Binding-site contacts:
Ligand atom CG contacts residue GLN1074 of chain 5.E at 3.5 Å.
Ligand atom NH2 contacts residue ASP1073 of chain 5.E at 3.0 Å (salt-bridge).
Ligand atom CD contacts residue ASN1069 of chain 5.E at 3.7 Å.
Ligand atom N contacts residue ASN1069 of chain 5.E at 3.0 Å (h-bond).
Ligand atom CD1 contacts residue ARG1049 of chain 5.E at 3.0 Å.
Ligand atom O contacts residue THR1065 of chain 5.E at 3.5 Å (h-bond).
Ligand atom CG2 contacts residue PHE1068 of chain 5.E at 3.6 Å (hydrophobic).
Ligand atom CG contacts residue LYS431 of chain 5.HD at 3.6 Å.
Ligand atom CE2 contacts residue GLN1074 of chain 5.E at 3.2 Å.
Ligand atom O contacts residue ASN1069 of chain 5.E at 3.0 Å (h-bond).
Ligand atom C contacts residue THR1065 of chain 5.E at 2.9 Å.
Ligand atom CD1 contacts residue THR1065 of chain 5.E at 2.6 Å.
Ligand atom NE contacts residue GLN1074 of chain 5.E at 3.6 Å (h-bond).
Ligand atom CG1 contacts residue PHE1068 of chain 5.E at 3.6 Å (hydrophobic).
Ligand atom CA contacts residue ASN1069 of chain 5.E at 3.4 Å.
Ligand atom CZ contacts residue GLN1074 of chain 5.E at 3.4 Å.
Ligand atom NH1 contacts residue GLN1074 of chain 5.E at 3.8 Å.
Ligand atom CG2 contacts residue ASN1069 of chain 5.E at 3.3 Å.
Ligand atom C contacts residue ASN1069 of chain 5.E at 3.7 Å.
Ligand atom CD1 contacts residue ILE1053 of chain 5.E at 3.6 Å (hydrophobic).
Ligand atom CD2 contacts residue GLN1074 of chain 5.E at 3.2 Å.
Ligand atom NH1 contacts residue ASP1073 of chain 5.E at 3.4 Å (salt-bridge).
Ligand atom CZ contacts residue ASP1073 of chain 5.E at 3.6 Å.
Ligand atom O contacts residue THR1065 of chain 5.E at 2.7 Å.
Ligand atom CD2 contacts residue ALA1075 of chain 5.E at 3.6 Å (hydrophobic).
Ligand atom CA contacts residue THR1065 of chain 5.E at 3.4 Å.
Ligand atom O contacts residue ARG1049 of chain 5.E at 3.0 Å.
Ligand atom CB contacts residue GLN1074 of chain 5.E at 3.7 Å.
Ligand atom OD1 contacts residue LYS431 of chain 5.HD at 2.6 Å (salt-bridge).
Ligand atom C contacts residue THR1065 of chain 5.E at 3.7 Å.
Ligand atom CB contacts residue GLN1074 of chain 5.E at 3.3 Å.
Ligand atom CB contacts residue THR1065 of chain 5.E at 3.6 Å.
Ligand atom CG contacts residue THR1065 of chain 5.E at 3.6 Å.
Ligand atom CD1 contacts residue LEU1064 of chain 5.E at 3.4 Å (hydrophobic).
Ligand atom N contacts residue THR1065 of chain 5.E at 2.3 Å (h-bond).
Ligand atom CD contacts residue GLN1074 of chain 5.E at 2.8 Å.
Ligand atom CA contacts residue THR1065 of chain 5.E at 2.7 Å.
Ligand atom NZ contacts residue ASP1073 of chain 5.E at 3.3 Å (salt-bridge).
Ligand atom NH1 contacts residue ASN1069 of chain 5.E at 2.6 Å (h-bond).
Ligand atom CD1 contacts residue PHE1068 of chain 5.E at 3.5 Å (hydrophobic).

Sequence of chain 5.HD:
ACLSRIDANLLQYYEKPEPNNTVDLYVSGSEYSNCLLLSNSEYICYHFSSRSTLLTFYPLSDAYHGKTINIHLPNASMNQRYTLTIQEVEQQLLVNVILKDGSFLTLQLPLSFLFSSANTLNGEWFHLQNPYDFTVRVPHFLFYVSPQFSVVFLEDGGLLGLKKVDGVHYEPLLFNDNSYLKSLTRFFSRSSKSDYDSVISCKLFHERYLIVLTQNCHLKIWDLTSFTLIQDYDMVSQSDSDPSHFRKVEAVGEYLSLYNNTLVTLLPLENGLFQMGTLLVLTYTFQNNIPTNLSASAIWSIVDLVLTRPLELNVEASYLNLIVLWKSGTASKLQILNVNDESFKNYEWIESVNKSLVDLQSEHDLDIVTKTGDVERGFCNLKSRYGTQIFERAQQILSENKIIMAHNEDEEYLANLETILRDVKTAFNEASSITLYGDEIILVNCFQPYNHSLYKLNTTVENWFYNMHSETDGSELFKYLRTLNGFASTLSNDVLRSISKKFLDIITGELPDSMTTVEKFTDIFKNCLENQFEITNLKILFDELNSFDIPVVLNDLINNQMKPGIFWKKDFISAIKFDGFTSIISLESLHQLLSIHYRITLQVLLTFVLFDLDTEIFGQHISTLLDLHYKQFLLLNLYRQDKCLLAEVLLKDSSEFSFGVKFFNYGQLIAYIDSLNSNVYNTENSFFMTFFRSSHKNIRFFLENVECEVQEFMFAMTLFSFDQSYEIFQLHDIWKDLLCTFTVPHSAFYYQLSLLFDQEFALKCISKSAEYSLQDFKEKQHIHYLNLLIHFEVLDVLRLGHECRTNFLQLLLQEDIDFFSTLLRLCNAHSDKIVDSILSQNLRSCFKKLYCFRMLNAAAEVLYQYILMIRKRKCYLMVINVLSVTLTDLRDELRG

Sequence of chain 5.E:
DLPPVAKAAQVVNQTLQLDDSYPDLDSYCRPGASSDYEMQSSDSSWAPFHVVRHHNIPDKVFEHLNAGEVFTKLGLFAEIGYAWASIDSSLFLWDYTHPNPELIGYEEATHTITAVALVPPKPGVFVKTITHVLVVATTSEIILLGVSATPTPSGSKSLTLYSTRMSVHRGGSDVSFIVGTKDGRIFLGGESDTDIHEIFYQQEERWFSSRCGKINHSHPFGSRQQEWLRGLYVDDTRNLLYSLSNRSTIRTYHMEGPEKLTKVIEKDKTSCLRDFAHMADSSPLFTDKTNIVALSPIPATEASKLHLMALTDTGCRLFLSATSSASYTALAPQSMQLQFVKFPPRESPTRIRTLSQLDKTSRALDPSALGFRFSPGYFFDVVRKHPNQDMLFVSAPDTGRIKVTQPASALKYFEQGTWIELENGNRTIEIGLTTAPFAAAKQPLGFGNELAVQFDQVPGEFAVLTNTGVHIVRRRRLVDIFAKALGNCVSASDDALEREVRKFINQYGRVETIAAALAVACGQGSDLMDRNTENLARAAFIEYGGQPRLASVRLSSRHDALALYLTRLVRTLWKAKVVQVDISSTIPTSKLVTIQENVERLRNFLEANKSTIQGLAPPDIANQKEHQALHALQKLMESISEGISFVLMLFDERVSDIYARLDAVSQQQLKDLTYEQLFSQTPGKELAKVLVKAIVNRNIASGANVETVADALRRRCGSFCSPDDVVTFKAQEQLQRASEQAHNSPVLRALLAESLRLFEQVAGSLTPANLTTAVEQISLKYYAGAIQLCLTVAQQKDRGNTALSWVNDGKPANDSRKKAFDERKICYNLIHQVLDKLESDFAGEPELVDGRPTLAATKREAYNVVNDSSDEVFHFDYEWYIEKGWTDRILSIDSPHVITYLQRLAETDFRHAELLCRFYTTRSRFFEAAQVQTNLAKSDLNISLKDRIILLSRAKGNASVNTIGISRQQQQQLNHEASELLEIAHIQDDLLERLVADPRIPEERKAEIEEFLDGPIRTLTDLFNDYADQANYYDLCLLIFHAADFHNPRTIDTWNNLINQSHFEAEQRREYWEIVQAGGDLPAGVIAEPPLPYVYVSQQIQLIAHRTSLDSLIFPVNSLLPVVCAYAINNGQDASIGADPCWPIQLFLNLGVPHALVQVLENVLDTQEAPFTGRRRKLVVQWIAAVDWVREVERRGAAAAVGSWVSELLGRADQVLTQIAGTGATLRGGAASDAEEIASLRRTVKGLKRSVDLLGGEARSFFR

The protein below binds the small molecule below.
Small molecule (SMILES): CC[C@H](C)[C@H](NC(=O)[C@@H](NC(=O)[C@H](CC(C)C)NC(=O)[C@@H](N)CCCCN)C(C)C)C(=O)N[C@@H](CC(N)=O)C(=O)N[C@@H](CCCCN)C(=O)N[C@@H](CC(=O)O)C(=O)N[C@@H](CCSC)C(=O)N[C@@H](CCCN=C(N)N)C(=O)N[C@H](C(=O)N[C@@H](CC(=O)O)C(=O)N[C@@H](CC(C)C)C(=O)N[C@@H](Cc1ccccc1)C(=O)N[C@@H](CO)C(=O)N1CCC[C@H]1C(=O)N1CCC[C@H]1C(=O)N[C@H](C=O)CC(N)=O)[C@@H](C)O